The small molecule below binds the protein below.
Small molecule (SMILES): NC(=O)CC1NC(=O)C2(CCCCC2)NC(=O)[C@@H](CC(=O)O)[C@@H](c2ccc(C(C(=O)O)C(=O)O)cc2)/C=C/C[C@@H](Cc2cccc3ccccc23)CNC1=O

Sequence of chain 1.B:
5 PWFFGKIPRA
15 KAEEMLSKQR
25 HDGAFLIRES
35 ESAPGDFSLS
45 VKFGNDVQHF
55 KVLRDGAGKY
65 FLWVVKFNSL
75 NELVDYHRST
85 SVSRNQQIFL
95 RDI

Binding-site contacts:
Ligand atom N1 contacts residue LYS55 of chain 1.B at 2.8 Å (salt-bridge).
Ligand atom C22 contacts residue SER42 of chain 1.B at 3.8 Å.
Ligand atom O3 contacts residue LYS55 of chain 1.B at 2.6 Å (salt-bridge).
Ligand atom C28 contacts residue LEU66 of chain 1.B at 3.5 Å (hydrophobic).
Ligand atom C6 contacts residue LEU57 of chain 1.B at 3.7 Å (hydrophobic).
Ligand atom O1 contacts residue ARG32 of chain 1.B at 2.6 Å (salt-bridge).
Ligand atom C33 contacts residue HIS53 of chain 1.B at 3.3 Å.
Ligand atom N1 contacts residue LEU66 of chain 1.B at 2.9 Å (h-bond).
Ligand atom C33 contacts residue GLN52 of chain 1.B at 3.7 Å.
Ligand atom C32 contacts residue HIS53 of chain 1.B at 3.5 Å.
Ligand atom O1 contacts residue SER42 of chain 1.B at 3.3 Å (h-bond).
Ligand atom C29 contacts residue LEU66 of chain 1.B at 3.6 Å (hydrophobic).
Ligand atom O3 contacts residue SER42 of chain 1.B at 2.2 Å (h-bond).
Ligand atom O contacts residue ARG32 of chain 1.B at 3.1 Å (salt-bridge).
Ligand atom C29 contacts residue LYS55 of chain 1.B at 3.6 Å.
Ligand atom O5 contacts residue PHE54 of chain 1.B at 3.3 Å.
Ligand atom C40 contacts residue ARG13 of chain 1.B at 3.7 Å.
Ligand atom O2 contacts residue LYS55 of chain 1.B at 3.3 Å (salt-bridge).
Ligand atom O5 contacts residue LYS55 of chain 1.B at 2.9 Å (salt-bridge).
Ligand atom N1 contacts residue LEU57 of chain 1.B at 3.6 Å.
Ligand atom C24 contacts residue LYS55 of chain 1.B at 3.2 Å.
Ligand atom C27 contacts residue TRP67 of chain 1.B at 3.7 Å (hydrophobic).
Ligand atom C23 contacts residue SER42 of chain 1.B at 3.7 Å.
Ligand atom C38 contacts residue HIS53 of chain 1.B at 3.8 Å.
Ligand atom C32 contacts residue PHE54 of chain 1.B at 3.4 Å (hydrophobic).
Ligand atom C21 contacts residue ARG13 of chain 1.B at 3.7 Å.
Ligand atom O contacts residue ARG13 of chain 1.B at 2.7 Å (salt-bridge).
Ligand atom C39 contacts residue ARG13 of chain 1.B at 3.8 Å.
Ligand atom C28 contacts residue TRP67 of chain 1.B at 3.4 Å (hydrophobic).
Ligand atom C23 contacts residue ARG32 of chain 1.B at 3.4 Å.
Ligand atom C19 contacts residue ARG13 of chain 1.B at 3.6 Å.
Ligand atom O6 contacts residue TRP67 of chain 1.B at 3.8 Å.
Ligand atom C9 contacts residue LEU57 of chain 1.B at 3.8 Å (hydrophobic).
Ligand atom N3 contacts residue HIS53 of chain 1.B at 2.9 Å (h-bond).
Ligand atom O9 contacts residue ARG13 of chain 1.B at 2.8 Å (salt-bridge).
Ligand atom C21 contacts residue LYS55 of chain 1.B at 3.6 Å.
Ligand atom C20 contacts residue SER42 of chain 1.B at 3.7 Å.
Ligand atom C20 contacts residue ARG13 of chain 1.B at 3.5 Å.
Ligand atom C24 contacts residue SER42 of chain 1.B at 3.3 Å.
Ligand atom C37 contacts residue HIS53 of chain 1.B at 3.6 Å.